A small-molecule ligand and the protein it binds are described below.
Small molecule (SMILES): OC[C@H]1O[C@H](O)[C@H](O)[C@@H](O)[C@@H]1O

Binding-site contacts:
Ligand atom C2 contacts residue TRP25 of chain 1.B at 4.0 Å (hydrophobic).
Ligand atom O3 contacts residue ASP42 of chain 1.B at 3.8 Å.
Ligand atom O1 contacts residue ARG158 of chain 1.B at 3.2 Å (salt-bridge).
Ligand atom C3 contacts residue ASP42 of chain 1.B at 3.5 Å.
Ligand atom O2 contacts residue ASP42 of chain 1.B at 2.7 Å (salt-bridge).
Ligand atom O2 contacts residue ARG158 of chain 1.B at 4.1 Å.
Ligand atom O2 contacts residue TRP25 of chain 1.B at 3.2 Å (h-bond).
Ligand atom O3 contacts residue LYS24 of chain 1.B at 4.3 Å.
Ligand atom C5 contacts residue PHE166 of chain 1.B at 3.8 Å (hydrophobic).
Ligand atom C1 contacts residue ASP42 of chain 1.B at 4.2 Å.
Ligand atom O1 contacts residue ASP42 of chain 1.B at 3.6 Å.
Ligand atom C1 contacts residue ARG158 of chain 1.B at 4.3 Å.
Ligand atom C6 contacts residue PHE166 of chain 1.B at 3.8 Å (hydrophobic).
Ligand atom C1 contacts residue PHE166 of chain 1.B at 3.9 Å (hydrophobic).
Ligand atom C3 contacts residue PHE166 of chain 1.B at 4.4 Å (hydrophobic).
Ligand atom C4 contacts residue PHE166 of chain 1.B at 3.7 Å (hydrophobic).
Ligand atom O2 contacts residue SER48 of chain 1.B at 4.5 Å.
Ligand atom C3 contacts residue TRP25 of chain 1.B at 4.1 Å (hydrophobic).
Ligand atom O3 contacts residue TRP25 of chain 1.B at 3.2 Å (h-bond).
Ligand atom O5 contacts residue PHE166 of chain 1.B at 3.5 Å.
Ligand atom O4 contacts residue LYS24 of chain 1.B at 3.5 Å.
Ligand atom C1 contacts residue ALA163 of chain 1.B at 4.4 Å (hydrophobic).
Ligand atom O5 contacts residue ALA163 of chain 1.B at 4.0 Å.
Ligand atom C2 contacts residue ASP42 of chain 1.B at 3.6 Å.
Ligand atom C2 contacts residue PHE166 of chain 1.B at 3.7 Å (hydrophobic).

Sequence of chain 1.B:
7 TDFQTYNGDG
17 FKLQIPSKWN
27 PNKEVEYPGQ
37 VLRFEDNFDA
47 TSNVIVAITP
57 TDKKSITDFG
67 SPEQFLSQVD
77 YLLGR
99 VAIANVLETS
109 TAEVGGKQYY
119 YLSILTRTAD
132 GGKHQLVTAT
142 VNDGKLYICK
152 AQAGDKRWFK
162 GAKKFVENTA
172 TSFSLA